Sequence of chain 2.A:
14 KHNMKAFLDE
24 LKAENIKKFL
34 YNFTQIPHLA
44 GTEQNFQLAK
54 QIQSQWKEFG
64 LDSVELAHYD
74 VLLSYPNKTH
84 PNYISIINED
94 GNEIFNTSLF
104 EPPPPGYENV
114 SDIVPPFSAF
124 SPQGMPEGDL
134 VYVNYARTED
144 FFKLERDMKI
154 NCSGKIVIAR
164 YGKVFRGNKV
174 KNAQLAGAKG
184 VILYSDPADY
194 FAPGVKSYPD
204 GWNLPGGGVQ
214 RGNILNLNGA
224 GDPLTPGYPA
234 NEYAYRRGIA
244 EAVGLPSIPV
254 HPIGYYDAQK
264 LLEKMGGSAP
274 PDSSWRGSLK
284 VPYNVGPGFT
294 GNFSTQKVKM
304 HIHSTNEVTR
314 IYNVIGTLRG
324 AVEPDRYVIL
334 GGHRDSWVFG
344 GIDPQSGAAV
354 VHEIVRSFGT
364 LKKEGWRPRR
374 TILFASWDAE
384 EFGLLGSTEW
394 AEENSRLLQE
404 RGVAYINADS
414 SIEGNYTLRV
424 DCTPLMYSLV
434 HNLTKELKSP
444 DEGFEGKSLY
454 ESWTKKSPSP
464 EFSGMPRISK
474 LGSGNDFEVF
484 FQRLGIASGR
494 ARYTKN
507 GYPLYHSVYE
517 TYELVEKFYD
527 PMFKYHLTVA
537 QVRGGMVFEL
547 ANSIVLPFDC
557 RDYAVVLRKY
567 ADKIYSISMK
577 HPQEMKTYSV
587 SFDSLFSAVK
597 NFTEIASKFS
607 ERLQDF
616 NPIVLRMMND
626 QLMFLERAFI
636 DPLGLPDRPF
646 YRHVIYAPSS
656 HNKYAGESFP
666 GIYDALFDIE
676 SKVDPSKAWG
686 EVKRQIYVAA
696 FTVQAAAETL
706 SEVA

Binding-site contacts:
Ligand atom O2 contacts residue HIS71 of chain 1.A at 3.0 Å (h-bond).
Ligand atom C8 contacts residue SER593 of chain 2.A at 3.9 Å.
Ligand atom C2 contacts residue GLU235 of chain 1.A at 3.1 Å.
Ligand atom O6 contacts residue GLU235 of chain 1.A at 3.4 Å.
Ligand atom O7 contacts residue GLN699 of chain 2.A at 3.3 Å (h-bond).
Ligand atom C1 contacts residue ASN597 of chain 2.A at 1.5 Å.
Ligand atom C3 contacts residue GLU235 of chain 1.A at 3.8 Å.
Ligand atom O5 contacts residue ASN597 of chain 2.A at 2.3 Å (h-bond).
Ligand atom C3 contacts residue ASN597 of chain 2.A at 3.8 Å.
Ligand atom C6 contacts residue GLU235 of chain 1.A at 4.0 Å.
Ligand atom O3 contacts residue GLU235 of chain 1.A at 3.1 Å (salt-bridge).
Ligand atom C1 contacts residue SER593 of chain 2.A at 3.6 Å.
Ligand atom C8 contacts residue SER590 of chain 2.A at 3.5 Å.
Ligand atom C6 contacts residue HIS71 of chain 1.A at 3.8 Å.
Ligand atom C4 contacts residue ARG313 of chain 1.A at 3.5 Å.
Ligand atom O2 contacts residue ARG313 of chain 1.A at 3.4 Å (salt-bridge).
Ligand atom C8 contacts residue TYR236 of chain 1.A at 3.6 Å (hydrophobic).
Ligand atom C3 contacts residue ARG313 of chain 1.A at 3.8 Å.
Ligand atom C2 contacts residue GLN699 of chain 2.A at 3.7 Å.
Ligand atom C1 contacts residue GLN699 of chain 2.A at 3.8 Å.
Ligand atom N2 contacts residue SER593 of chain 2.A at 2.9 Å (h-bond).
Ligand atom C3 contacts residue GLU235 of chain 1.A at 3.7 Å.
Ligand atom C2 contacts residue SER593 of chain 2.A at 3.6 Å.
Ligand atom C5 contacts residue ASN597 of chain 2.A at 3.6 Å.
Ligand atom C5 contacts residue GLU235 of chain 1.A at 3.5 Å.
Ligand atom C2 contacts residue ASN597 of chain 2.A at 2.4 Å.
Ligand atom O2 contacts residue GLU235 of chain 1.A at 2.4 Å (salt-bridge).
Ligand atom C3 contacts residue ARG313 of chain 1.A at 3.7 Å.
Ligand atom C7 contacts residue SER593 of chain 2.A at 3.8 Å.
Ligand atom O5 contacts residue HIS71 of chain 1.A at 3.6 Å.
Ligand atom C7 contacts residue GLN699 of chain 2.A at 3.4 Å.
Ligand atom C4 contacts residue GLU235 of chain 1.A at 3.8 Å.
Ligand atom C2 contacts residue ARG313 of chain 1.A at 3.9 Å.
Ligand atom O4 contacts residue GLU235 of chain 1.A at 3.1 Å (salt-bridge).
Ligand atom N2 contacts residue ASN597 of chain 2.A at 2.9 Å (h-bond).
Ligand atom N2 contacts residue GLN699 of chain 2.A at 3.6 Å (h-bond).
Ligand atom O4 contacts residue ARG313 of chain 1.A at 4.0 Å.
Ligand atom C7 contacts residue ASN597 of chain 2.A at 3.8 Å.
Ligand atom C8 contacts residue ALA594 of chain 2.A at 3.8 Å (hydrophobic).
Ligand atom O3 contacts residue ARG313 of chain 1.A at 3.0 Å (salt-bridge).

Sequence of chain 1.A:
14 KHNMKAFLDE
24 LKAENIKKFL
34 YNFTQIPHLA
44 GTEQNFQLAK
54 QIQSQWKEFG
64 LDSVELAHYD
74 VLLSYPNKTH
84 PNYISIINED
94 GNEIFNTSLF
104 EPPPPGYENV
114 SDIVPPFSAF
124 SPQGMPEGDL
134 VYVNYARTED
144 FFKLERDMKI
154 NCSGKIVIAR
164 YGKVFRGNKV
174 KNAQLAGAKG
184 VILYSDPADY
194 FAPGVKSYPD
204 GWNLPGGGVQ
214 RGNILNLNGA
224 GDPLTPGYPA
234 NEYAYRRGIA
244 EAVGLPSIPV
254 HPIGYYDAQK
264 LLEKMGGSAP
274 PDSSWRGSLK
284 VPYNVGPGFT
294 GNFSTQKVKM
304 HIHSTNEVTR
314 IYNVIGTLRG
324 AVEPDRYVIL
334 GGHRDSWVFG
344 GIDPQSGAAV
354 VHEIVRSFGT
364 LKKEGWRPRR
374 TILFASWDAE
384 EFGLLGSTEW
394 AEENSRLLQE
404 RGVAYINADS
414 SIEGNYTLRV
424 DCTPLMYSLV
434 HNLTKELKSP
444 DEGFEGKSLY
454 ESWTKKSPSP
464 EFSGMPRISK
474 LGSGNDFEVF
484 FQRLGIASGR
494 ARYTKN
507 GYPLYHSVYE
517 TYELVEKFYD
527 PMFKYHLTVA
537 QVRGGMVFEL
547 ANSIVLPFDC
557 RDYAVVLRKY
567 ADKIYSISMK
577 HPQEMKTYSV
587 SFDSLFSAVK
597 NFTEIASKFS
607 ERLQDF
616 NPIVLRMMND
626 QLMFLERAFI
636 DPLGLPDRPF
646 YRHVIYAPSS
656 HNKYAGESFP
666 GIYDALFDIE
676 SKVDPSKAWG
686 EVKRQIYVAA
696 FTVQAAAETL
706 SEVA

A protein and the small-molecule ligand that binds it are described below.
Small molecule (SMILES): CC(=O)N[C@H]1[C@H](O[C@H]2[C@H](O)[C@@H](NC(C)=O)CO[C@@H]2CO)O[C@H](CO)[C@@H](O[C@@H]2O[C@H](CO)[C@@H](O)[C@H](O[C@H]3O[C@H](CO)[C@@H](O)[C@H](O)[C@@H]3O)[C@@H]2O)[C@@H]1O